A protein and the small-molecule ligand that binds it are described below.
Small molecule (SMILES): Cc1cn([C@H]2C[C@H](OP(=O)(O)O)[C@@H](COP(=O)(O)O)O2)c(=O)[nH]c1=O

Sequence of chain 1.D:
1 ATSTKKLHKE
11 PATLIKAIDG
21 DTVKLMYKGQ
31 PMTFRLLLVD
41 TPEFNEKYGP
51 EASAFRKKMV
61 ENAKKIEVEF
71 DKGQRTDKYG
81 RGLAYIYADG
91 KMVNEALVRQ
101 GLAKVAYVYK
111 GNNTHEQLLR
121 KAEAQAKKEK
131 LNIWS

Binding-site contacts:
Ligand atom C4 contacts residue TYR107 of chain 1.D at 4.0 Å (hydrophobic).
Ligand atom C5M contacts residue LEU36 of chain 1.D at 3.8 Å (hydrophobic).
Ligand atom C5M contacts residue ARG35 of chain 1.D at 3.6 Å.
Ligand atom O1P contacts residue TYR79 of chain 1.D at 3.9 Å.
Ligand atom C4 contacts residue LEU83 of chain 1.D at 3.5 Å (hydrophobic).
Ligand atom O5P contacts residue ARG35 of chain 1.D at 2.9 Å (salt-bridge).
Ligand atom O2 contacts residue ASP77 of chain 1.D at 4.0 Å.
Ligand atom O3' contacts residue TYR79 of chain 1.D at 3.5 Å.
Ligand atom P2 contacts residue ARG81 of chain 1.D at 3.8 Å.
Ligand atom P2 contacts residue ARG35 of chain 1.D at 3.5 Å.
Ligand atom O3P contacts residue LYS78 of chain 1.D at 3.5 Å (salt-bridge).
Ligand atom C4' contacts residue ARG81 of chain 1.D at 3.6 Å.
Ligand atom O5' contacts residue ARG81 of chain 1.D at 2.9 Å (salt-bridge).
Ligand atom P1 contacts residue LYS78 of chain 1.D at 3.3 Å.
Ligand atom C5M contacts residue TYR107 of chain 1.D at 3.8 Å (hydrophobic).
Ligand atom O4 contacts residue LEU83 of chain 1.D at 3.5 Å.
Ligand atom O4' contacts residue ARG81 of chain 1.D at 2.8 Å (salt-bridge).
Ligand atom O4P contacts residue ASP40 of chain 1.D at 3.8 Å.
Ligand atom O4' contacts residue TYR79 of chain 1.D at 4.1 Å.
Ligand atom C4' contacts residue TYR79 of chain 1.D at 4.1 Å (hydrophobic).
Ligand atom O4 contacts residue TYR107 of chain 1.D at 4.1 Å.
Ligand atom O2P contacts residue LYS78 of chain 1.D at 2.3 Å (salt-bridge).
Ligand atom C2' contacts residue TYR107 of chain 1.D at 3.8 Å (hydrophobic).
Ligand atom N3 contacts residue TYR109 of chain 1.D at 3.9 Å.
Ligand atom P1 contacts residue TYR79 of chain 1.D at 3.6 Å.
Ligand atom C5 contacts residue LEU83 of chain 1.D at 3.8 Å (hydrophobic).
Ligand atom O5' contacts residue ARG35 of chain 1.D at 3.5 Å (salt-bridge).
Ligand atom C1' contacts residue ARG81 of chain 1.D at 4.0 Å.
Ligand atom O5P contacts residue ARG81 of chain 1.D at 2.7 Å (salt-bridge).
Ligand atom O4 contacts residue LEU37 of chain 1.D at 4.0 Å.
Ligand atom O3' contacts residue LYS78 of chain 1.D at 3.7 Å.
Ligand atom C5' contacts residue ARG81 of chain 1.D at 3.9 Å.
Ligand atom C2 contacts residue ASP77 of chain 1.D at 4.1 Å.
Ligand atom O4' contacts residue ASP77 of chain 1.D at 4.1 Å.
Ligand atom O4P contacts residue ARG35 of chain 1.D at 3.0 Å (salt-bridge).
Ligand atom N3 contacts residue LEU83 of chain 1.D at 3.9 Å.
Ligand atom O2P contacts residue TYR79 of chain 1.D at 2.5 Å (h-bond).
Ligand atom C5 contacts residue TYR107 of chain 1.D at 3.9 Å (hydrophobic).
Ligand atom C5' contacts residue TYR107 of chain 1.D at 3.6 Å (hydrophobic).
Ligand atom C5M contacts residue LEU83 of chain 1.D at 4.1 Å (hydrophobic).